The small molecule below binds the protein below.
Small molecule (SMILES): CC(=O)N[C@H]1[C@H](O[C@H]2[C@H](O)[C@@H](NC(C)=O)CO[C@@H]2CO)O[C@H](CO)[C@@H](O)[C@@H]1O

Sequence of chain 2.A:
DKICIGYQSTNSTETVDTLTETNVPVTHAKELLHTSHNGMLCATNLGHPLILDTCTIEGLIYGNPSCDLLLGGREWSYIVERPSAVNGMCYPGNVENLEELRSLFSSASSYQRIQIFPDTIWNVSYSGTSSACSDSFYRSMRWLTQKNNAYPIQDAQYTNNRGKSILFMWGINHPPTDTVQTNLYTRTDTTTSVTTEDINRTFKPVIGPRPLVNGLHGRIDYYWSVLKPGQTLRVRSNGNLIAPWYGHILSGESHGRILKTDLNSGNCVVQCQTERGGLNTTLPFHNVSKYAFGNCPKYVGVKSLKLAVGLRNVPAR

Binding-site contacts:
Ligand atom C8 contacts residue ILE121 of chain 2.A at 3.4 Å (hydrophobic).
Ligand atom N2 contacts residue ASN123 of chain 2.A at 2.9 Å (h-bond).
Ligand atom C7 contacts residue ILE121 of chain 2.A at 3.6 Å (hydrophobic).
Ligand atom N2 contacts residue GLN154 of chain 2.A at 4.4 Å.
Ligand atom C3 contacts residue ASN123 of chain 2.A at 3.8 Å.
Ligand atom N2 contacts residue ILE121 of chain 2.A at 2.9 Å (h-bond).
Ligand atom C8 contacts residue ASN123 of chain 2.A at 4.4 Å.
Ligand atom C2 contacts residue ASN123 of chain 2.A at 2.5 Å.
Ligand atom C2 contacts residue ILE121 of chain 2.A at 3.9 Å (hydrophobic).
Ligand atom C8 contacts residue ALA156 of chain 2.A at 4.4 Å (hydrophobic).
Ligand atom N2 contacts residue ASP155 of chain 2.A at 4.4 Å.
Ligand atom O3 contacts residue ASP155 of chain 2.A at 4.2 Å.
Ligand atom O7 contacts residue ASN123 of chain 2.A at 3.7 Å.
Ligand atom C5 contacts residue ASN123 of chain 2.A at 3.7 Å.
Ligand atom C1 contacts residue ASN123 of chain 2.A at 1.4 Å.
Ligand atom C7 contacts residue ASN123 of chain 2.A at 3.4 Å.
Ligand atom O7 contacts residue GLN154 of chain 2.A at 3.6 Å.
Ligand atom C1 contacts residue ILE121 of chain 2.A at 3.9 Å (hydrophobic).
Ligand atom C3 contacts residue ILE121 of chain 2.A at 4.4 Å (hydrophobic).
Ligand atom C7 contacts residue ASP155 of chain 2.A at 3.7 Å.
Ligand atom O7 contacts residue ILE153 of chain 2.A at 3.8 Å.
Ligand atom O5 contacts residue ASN123 of chain 2.A at 2.4 Å (h-bond).
Ligand atom O7 contacts residue ASP155 of chain 2.A at 3.0 Å (salt-bridge).
Ligand atom C8 contacts residue TRP122 of chain 2.A at 3.5 Å (hydrophobic).
Ligand atom C8 contacts residue ASP155 of chain 2.A at 3.6 Å.
Ligand atom C4 contacts residue ASN123 of chain 2.A at 4.2 Å.
Ligand atom C7 contacts residue GLN154 of chain 2.A at 3.6 Å.
Ligand atom C8 contacts residue GLN154 of chain 2.A at 3.1 Å.